Sequence of chain 1.D:
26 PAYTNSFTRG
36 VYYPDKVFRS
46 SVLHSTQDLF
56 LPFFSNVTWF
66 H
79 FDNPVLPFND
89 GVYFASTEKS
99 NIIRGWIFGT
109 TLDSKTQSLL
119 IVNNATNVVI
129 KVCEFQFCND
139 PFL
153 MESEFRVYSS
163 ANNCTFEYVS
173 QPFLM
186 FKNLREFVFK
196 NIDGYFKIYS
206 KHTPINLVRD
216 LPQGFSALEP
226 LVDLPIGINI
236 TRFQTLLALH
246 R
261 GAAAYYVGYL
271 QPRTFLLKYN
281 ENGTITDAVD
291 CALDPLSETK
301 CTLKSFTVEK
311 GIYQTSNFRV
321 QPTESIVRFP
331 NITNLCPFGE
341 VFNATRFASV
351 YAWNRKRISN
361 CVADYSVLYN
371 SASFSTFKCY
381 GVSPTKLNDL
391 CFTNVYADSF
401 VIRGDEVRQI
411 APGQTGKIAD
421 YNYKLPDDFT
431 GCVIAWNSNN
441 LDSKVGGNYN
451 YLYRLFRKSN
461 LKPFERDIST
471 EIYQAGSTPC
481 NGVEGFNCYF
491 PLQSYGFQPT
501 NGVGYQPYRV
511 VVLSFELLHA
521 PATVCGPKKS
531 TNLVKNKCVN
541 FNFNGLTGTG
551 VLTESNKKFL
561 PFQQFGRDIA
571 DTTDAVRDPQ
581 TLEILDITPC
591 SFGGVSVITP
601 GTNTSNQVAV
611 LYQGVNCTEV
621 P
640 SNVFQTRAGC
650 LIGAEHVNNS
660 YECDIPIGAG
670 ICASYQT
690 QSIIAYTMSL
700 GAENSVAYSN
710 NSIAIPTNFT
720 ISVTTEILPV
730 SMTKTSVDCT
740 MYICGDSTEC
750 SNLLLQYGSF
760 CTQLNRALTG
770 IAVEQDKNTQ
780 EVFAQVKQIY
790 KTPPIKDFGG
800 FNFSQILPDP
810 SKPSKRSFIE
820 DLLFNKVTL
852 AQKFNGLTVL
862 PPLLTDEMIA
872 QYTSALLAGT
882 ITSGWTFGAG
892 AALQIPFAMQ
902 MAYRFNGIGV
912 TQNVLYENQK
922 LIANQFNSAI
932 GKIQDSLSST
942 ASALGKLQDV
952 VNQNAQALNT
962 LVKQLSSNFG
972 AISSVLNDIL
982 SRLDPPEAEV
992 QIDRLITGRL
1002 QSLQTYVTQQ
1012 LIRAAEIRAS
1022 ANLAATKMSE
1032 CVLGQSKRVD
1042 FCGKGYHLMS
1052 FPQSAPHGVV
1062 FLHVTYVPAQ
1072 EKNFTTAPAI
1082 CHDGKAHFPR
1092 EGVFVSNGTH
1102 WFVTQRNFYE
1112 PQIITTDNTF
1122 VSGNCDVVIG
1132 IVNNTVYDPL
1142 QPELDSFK

Binding-site contacts:
Ligand atom C8 contacts residue ASN165 of chain 1.D at 4.3 Å.
Ligand atom C5 contacts residue ASN165 of chain 1.D at 3.7 Å.
Ligand atom C3 contacts residue ASN165 of chain 1.D at 3.8 Å.
Ligand atom C5 contacts residue ASN164 of chain 1.D at 4.4 Å.
Ligand atom C6 contacts residue ASN164 of chain 1.D at 3.6 Å.
Ligand atom O5 contacts residue ASN164 of chain 1.D at 4.0 Å.
Ligand atom C1 contacts residue ASN165 of chain 1.D at 1.4 Å.
Ligand atom C2 contacts residue ASN165 of chain 1.D at 2.4 Å.
Ligand atom O6 contacts residue ASN164 of chain 1.D at 4.4 Å.
Ligand atom O7 contacts residue ASN165 of chain 1.D at 3.1 Å (h-bond).
Ligand atom C4 contacts residue ASN165 of chain 1.D at 4.2 Å.
Ligand atom C7 contacts residue ASN165 of chain 1.D at 3.1 Å.
Ligand atom N2 contacts residue ASN165 of chain 1.D at 2.8 Å (h-bond).
Ligand atom O5 contacts residue ASN165 of chain 1.D at 2.4 Å (h-bond).

The protein below binds the small molecule below.
Small molecule (SMILES): CC(=O)N[C@@H]1[C@@H](O)[C@H](O)[C@@H](CO)O[C@H]1O